Binding-site contacts:
Ligand atom N07 contacts residue GLU170 of chain 1.A at 3.0 Å (salt-bridge).
Ligand atom O10 contacts residue YMY1 of chain 1.C at 0.1 Å (h-bond).
Ligand atom O20 contacts residue YMY1 of chain 1.C at 0.8 Å (h-bond).
Ligand atom C09 contacts residue YMY1 of chain 1.C at 0.1 Å.
Ligand atom C23 contacts residue YMY1 of chain 1.C at 0.2 Å.
Ligand atom C17 contacts residue YMY1 of chain 1.C at 0.2 Å.
Ligand atom C26 contacts residue YMY1 of chain 1.C at 0.2 Å.
Ligand atom C27 contacts residue YMY1 of chain 1.C at 0.2 Å.
Ligand atom C22 contacts residue YMY1 of chain 1.C at 0.4 Å.
Ligand atom N18 contacts residue YMY1 of chain 1.C at 0.3 Å (h-bond).
Ligand atom C25 contacts residue YMY1 of chain 1.C at 0.2 Å.
Ligand atom N18 contacts residue GLN193 of chain 1.A at 3.0 Å (h-bond).
Ligand atom O02 contacts residue YMY1 of chain 1.C at 1.2 Å.
Ligand atom C14 contacts residue YMY1 of chain 1.C at 0.1 Å.
Ligand atom C01 contacts residue YMY1 of chain 1.C at 0.2 Å.
Ligand atom C12 contacts residue YMY1 of chain 1.C at 0.2 Å.
Ligand atom O32 contacts residue YMY1 of chain 1.C at 0.4 Å (h-bond).
Ligand atom C24 contacts residue YMY1 of chain 1.C at 0.2 Å.
Ligand atom C06 contacts residue YMY1 of chain 1.C at 0.1 Å.
Ligand atom C15 contacts residue YMY1 of chain 1.C at 0.3 Å.
Ligand atom C05 contacts residue YMY1 of chain 1.C at 0.0 Å.
Ligand atom C16 contacts residue YMY1 of chain 1.C at 1.1 Å.
Ligand atom C19 contacts residue YMY1 of chain 1.C at 0.3 Å.
Ligand atom O31 contacts residue YMY1 of chain 1.C at 0.3 Å (h-bond).
Ligand atom O02 contacts residue CYS149 of chain 1.A at 2.7 Å (h-bond).
Ligand atom C13 contacts residue YMY1 of chain 1.C at 0.2 Å.
Ligand atom N11 contacts residue HIS168 of chain 1.A at 2.9 Å (h-bond).
Ligand atom O10 contacts residue HIS167 of chain 1.A at 2.8 Å (h-bond).
Ligand atom C30 contacts residue YMY1 of chain 1.C at 0.2 Å.
Ligand atom N07 contacts residue YMY1 of chain 1.C at 0.2 Å (h-bond).
Ligand atom N11 contacts residue YMY1 of chain 1.C at 0.2 Å (h-bond).
Ligand atom C29 contacts residue YMY1 of chain 1.C at 0.2 Å.
Ligand atom C01 contacts residue CYS149 of chain 1.A at 1.8 Å (hydrophobic).
Ligand atom C03 contacts residue YMY1 of chain 1.C at 0.2 Å.
Ligand atom C03 contacts residue CYS149 of chain 1.A at 2.8 Å (hydrophobic).
Ligand atom N11 contacts residue CYS149 of chain 1.A at 3.1 Å (h-bond).
Ligand atom C08 contacts residue YMY1 of chain 1.C at 0.2 Å.
Ligand atom C21 contacts residue YMY1 of chain 1.C at 0.6 Å.
Ligand atom C04 contacts residue YMY1 of chain 1.C at 0.2 Å.
Ligand atom C28 contacts residue YMY1 of chain 1.C at 0.2 Å.

A small-molecule ligand and the protein it binds are described below.
Small molecule (SMILES): CCCC1CCC(COC(=O)N[C@@H](CC(C)C)C(=O)N[C@@H](C[C@@H]2CCNC2=O)C(O)S(=O)(=O)O)CC1

Sequence of chain 1.A:
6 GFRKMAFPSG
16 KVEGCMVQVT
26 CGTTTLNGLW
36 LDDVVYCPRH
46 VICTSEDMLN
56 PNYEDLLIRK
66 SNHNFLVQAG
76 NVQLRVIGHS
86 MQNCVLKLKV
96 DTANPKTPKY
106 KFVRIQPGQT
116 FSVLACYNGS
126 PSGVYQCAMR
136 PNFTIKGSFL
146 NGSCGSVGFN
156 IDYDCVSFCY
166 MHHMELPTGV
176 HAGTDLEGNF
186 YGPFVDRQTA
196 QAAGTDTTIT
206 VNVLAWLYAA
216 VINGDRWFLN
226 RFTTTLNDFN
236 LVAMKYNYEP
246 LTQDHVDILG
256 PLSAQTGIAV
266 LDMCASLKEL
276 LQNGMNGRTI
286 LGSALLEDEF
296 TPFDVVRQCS